Sequence of chain 1.R:
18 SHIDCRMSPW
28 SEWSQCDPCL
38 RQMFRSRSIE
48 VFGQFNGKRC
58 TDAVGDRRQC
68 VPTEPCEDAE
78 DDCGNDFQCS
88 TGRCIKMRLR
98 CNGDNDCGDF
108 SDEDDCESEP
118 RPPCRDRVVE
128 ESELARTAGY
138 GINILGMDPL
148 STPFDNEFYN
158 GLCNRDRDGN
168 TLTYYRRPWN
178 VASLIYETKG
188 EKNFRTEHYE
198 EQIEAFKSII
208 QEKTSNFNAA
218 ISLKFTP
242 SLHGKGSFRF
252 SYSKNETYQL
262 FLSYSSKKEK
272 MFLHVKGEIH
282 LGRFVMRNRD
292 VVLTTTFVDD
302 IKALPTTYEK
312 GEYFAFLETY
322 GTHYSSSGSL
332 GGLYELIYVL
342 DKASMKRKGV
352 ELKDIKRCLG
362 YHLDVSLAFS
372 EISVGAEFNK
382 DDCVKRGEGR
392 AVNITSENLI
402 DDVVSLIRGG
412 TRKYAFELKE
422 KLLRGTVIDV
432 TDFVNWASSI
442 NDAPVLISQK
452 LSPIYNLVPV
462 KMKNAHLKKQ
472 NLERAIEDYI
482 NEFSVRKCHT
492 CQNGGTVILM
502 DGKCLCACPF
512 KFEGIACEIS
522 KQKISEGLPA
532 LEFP

This small molecule binds to this protein.
Small molecule (SMILES): CC(=O)N[C@@H]1[C@@H](O)[C@H](O)[C@@H](CO)O[C@H]1O

Sequence of chain 1.Q:
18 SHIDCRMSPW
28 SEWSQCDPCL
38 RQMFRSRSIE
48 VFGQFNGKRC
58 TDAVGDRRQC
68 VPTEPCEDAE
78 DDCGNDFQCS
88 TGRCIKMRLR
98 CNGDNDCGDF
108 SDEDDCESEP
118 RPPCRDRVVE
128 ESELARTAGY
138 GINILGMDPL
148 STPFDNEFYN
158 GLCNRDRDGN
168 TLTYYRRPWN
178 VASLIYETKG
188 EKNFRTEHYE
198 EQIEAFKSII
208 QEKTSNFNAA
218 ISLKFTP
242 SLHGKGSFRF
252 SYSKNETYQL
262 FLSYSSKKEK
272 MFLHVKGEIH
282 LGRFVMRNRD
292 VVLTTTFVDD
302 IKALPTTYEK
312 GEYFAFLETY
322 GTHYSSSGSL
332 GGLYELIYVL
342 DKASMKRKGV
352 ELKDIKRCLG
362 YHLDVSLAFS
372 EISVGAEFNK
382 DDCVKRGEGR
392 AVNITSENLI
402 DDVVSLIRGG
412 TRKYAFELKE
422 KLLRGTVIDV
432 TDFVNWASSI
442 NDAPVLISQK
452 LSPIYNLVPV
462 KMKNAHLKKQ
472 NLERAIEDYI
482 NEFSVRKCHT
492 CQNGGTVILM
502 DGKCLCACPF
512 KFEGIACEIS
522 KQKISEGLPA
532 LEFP

Binding-site contacts:
Ligand atom C7 contacts residue TYR253 of chain 1.R at 3.8 Å (hydrophobic).
Ligand atom N2 contacts residue ASN215 of chain 1.R at 3.0 Å (h-bond).
Ligand atom C1 contacts residue ASN380 of chain 1.Q at 4.0 Å.
Ligand atom C5 contacts residue ASN215 of chain 1.R at 3.6 Å.
Ligand atom C7 contacts residue ASN215 of chain 1.R at 3.0 Å.
Ligand atom C3 contacts residue ASN213 of chain 1.R at 4.3 Å.
Ligand atom N2 contacts residue ASN213 of chain 1.R at 3.5 Å.
Ligand atom O7 contacts residue PHE214 of chain 1.R at 3.0 Å (h-bond).
Ligand atom O7 contacts residue TYR253 of chain 1.R at 2.7 Å (h-bond).
Ligand atom O7 contacts residue ASN213 of chain 1.R at 3.9 Å.
Ligand atom N2 contacts residue TYR253 of chain 1.R at 4.5 Å.
Ligand atom C7 contacts residue PHE214 of chain 1.R at 3.5 Å (hydrophobic).
Ligand atom C8 contacts residue ASN215 of chain 1.R at 3.2 Å.
Ligand atom O7 contacts residue SER252 of chain 1.R at 3.3 Å (h-bond).
Ligand atom C4 contacts residue ASN215 of chain 1.R at 4.2 Å.
Ligand atom N2 contacts residue PHE214 of chain 1.R at 3.6 Å.
Ligand atom O7 contacts residue ASN215 of chain 1.R at 3.5 Å (h-bond).
Ligand atom C7 contacts residue ASN213 of chain 1.R at 4.0 Å.
Ligand atom C2 contacts residue ASN215 of chain 1.R at 2.5 Å.
Ligand atom C8 contacts residue SER252 of chain 1.R at 4.2 Å.
Ligand atom O5 contacts residue ASN215 of chain 1.R at 2.3 Å (h-bond).
Ligand atom C1 contacts residue ASN215 of chain 1.R at 1.4 Å.
Ligand atom C2 contacts residue ASN213 of chain 1.R at 4.2 Å.
Ligand atom O3 contacts residue ASN213 of chain 1.R at 3.3 Å.
Ligand atom C7 contacts residue SER252 of chain 1.R at 4.1 Å.
Ligand atom O5 contacts residue ASN380 of chain 1.Q at 3.9 Å.
Ligand atom C3 contacts residue ASN215 of chain 1.R at 3.8 Å.